Sequence of chain 1.A:
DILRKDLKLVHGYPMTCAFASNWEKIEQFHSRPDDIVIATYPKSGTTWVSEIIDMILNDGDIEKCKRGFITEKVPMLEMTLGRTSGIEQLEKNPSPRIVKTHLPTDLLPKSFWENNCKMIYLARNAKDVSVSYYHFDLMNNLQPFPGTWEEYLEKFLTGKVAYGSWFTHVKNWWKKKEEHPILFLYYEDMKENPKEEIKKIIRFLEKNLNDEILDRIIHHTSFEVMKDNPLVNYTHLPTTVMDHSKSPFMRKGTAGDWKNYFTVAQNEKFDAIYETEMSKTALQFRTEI

Binding-site contacts:
Ligand atom N7 contacts residue MET259 of chain 1.A at 3.5 Å (h-bond).
Ligand atom C5 contacts residue TRP55 of chain 1.A at 3.7 Å (hydrophobic).
Ligand atom O2P contacts residue LYS261 of chain 1.A at 2.6 Å (salt-bridge).
Ligand atom O3' contacts residue SER141 of chain 1.A at 3.4 Å (h-bond).
Ligand atom P2 contacts residue THR53 of chain 1.A at 3.6 Å.
Ligand atom O2' contacts residue PHE232 of chain 1.A at 3.5 Å.
Ligand atom N6 contacts residue THR230 of chain 1.A at 2.7 Å (h-bond).
Ligand atom O1P contacts residue ARG260 of chain 1.A at 3.1 Å (salt-bridge).
Ligand atom N6 contacts residue MET235 of chain 1.A at 3.4 Å (h-bond).
Ligand atom O3' contacts residue ARG133 of chain 1.A at 3.1 Å (salt-bridge).
Ligand atom N6 contacts residue TRP55 of chain 1.A at 3.1 Å.
Ligand atom N6 contacts residue SER231 of chain 1.A at 3.6 Å.
Ligand atom O6P contacts residue THR54 of chain 1.A at 2.5 Å (h-bond).
Ligand atom O2' contacts residue ARG260 of chain 1.A at 3.5 Å (salt-bridge).
Ligand atom O5P contacts residue GLY52 of chain 1.A at 3.2 Å (h-bond).
Ligand atom O1P contacts residue ARG133 of chain 1.A at 2.8 Å (salt-bridge).
Ligand atom N3 contacts residue TYR196 of chain 1.A at 2.8 Å (h-bond).
Ligand atom C8 contacts residue MET259 of chain 1.A at 3.4 Å (hydrophobic).
Ligand atom O2P contacts residue ARG260 of chain 1.A at 3.4 Å.
Ligand atom N6 contacts residue PHE232 of chain 1.A at 3.4 Å (h-bond).
Ligand atom O6P contacts residue THR53 of chain 1.A at 3.5 Å (h-bond).
Ligand atom O5' contacts residue LYS50 of chain 1.A at 3.5 Å.
Ligand atom N1 contacts residue TRP55 of chain 1.A at 3.2 Å.
Ligand atom N3 contacts residue GLY262 of chain 1.A at 3.7 Å.
Ligand atom O2P contacts residue GLY262 of chain 1.A at 2.8 Å (h-bond).
Ligand atom C2 contacts residue TRP55 of chain 1.A at 3.4 Å (hydrophobic).
Ligand atom O4P contacts residue PHE258 of chain 1.A at 3.4 Å.
Ligand atom P1 contacts residue SER141 of chain 1.A at 3.4 Å.
Ligand atom C6 contacts residue TRP55 of chain 1.A at 3.4 Å (hydrophobic).
Ligand atom O3P contacts residue ARG260 of chain 1.A at 3.0 Å (salt-bridge).
Ligand atom C5' contacts residue LYS50 of chain 1.A at 3.6 Å.
Ligand atom O5P contacts residue THR53 of chain 1.A at 2.4 Å (h-bond).
Ligand atom O6P contacts residue PHE258 of chain 1.A at 3.6 Å.
Ligand atom C2 contacts residue TYR196 of chain 1.A at 3.4 Å (hydrophobic).
Ligand atom O3P contacts residue SER141 of chain 1.A at 2.6 Å (h-bond).
Ligand atom O5' contacts residue GLY52 of chain 1.A at 3.5 Å (h-bond).
Ligand atom O5P contacts residue LYS50 of chain 1.A at 3.5 Å (salt-bridge).
Ligand atom O5P contacts residue SER51 of chain 1.A at 3.4 Å (h-bond).
Ligand atom O4P contacts residue LYS50 of chain 1.A at 2.7 Å (salt-bridge).
Ligand atom N3 contacts residue TRP55 of chain 1.A at 3.7 Å.

A small-molecule ligand and the protein it binds are described below.
Small molecule (SMILES): Nc1ncnc2c1ncn2[C@@H]1O[C@H](COP(=O)(O)O)[C@@H](OP(=O)(O)O)[C@H]1O